Binding-site contacts:
Ligand atom O2B contacts residue THR40 of chain 1.A at 3.1 Å (h-bond).
Ligand atom O6 contacts residue SER169 of chain 1.A at 3.5 Å (h-bond).
Ligand atom O1B contacts residue LYS39 of chain 1.A at 2.9 Å (salt-bridge).
Ligand atom C6 contacts residue LYS171 of chain 1.A at 3.6 Å.
Ligand atom O1A contacts residue GLY38 of chain 1.A at 3.2 Å.
Ligand atom PG contacts residue MG1 of chain 1.B at 3.2 Å.
Ligand atom O3G contacts residue LYS39 of chain 1.A at 3.0 Å (salt-bridge).
Ligand atom N3B contacts residue GLY36 of chain 1.A at 3.0 Å (h-bond).
Ligand atom PA contacts residue GLY38 of chain 1.A at 3.5 Å.
Ligand atom O6 contacts residue ALA170 of chain 1.A at 3.1 Å (h-bond).
Ligand atom N2 contacts residue LEU143 of chain 1.A at 3.6 Å.
Ligand atom N1 contacts residue ASP142 of chain 1.A at 2.9 Å (salt-bridge).
Ligand atom O6 contacts residue ASN139 of chain 1.A at 3.5 Å (h-bond).
Ligand atom N7 contacts residue ASN139 of chain 1.A at 3.1 Å (h-bond).
Ligand atom N3B contacts residue MG1 of chain 1.B at 3.6 Å.
Ligand atom O3G contacts residue ALA35 of chain 1.A at 3.4 Å.
Ligand atom C8 contacts residue GLY38 of chain 1.A at 3.6 Å.
Ligand atom O3G contacts residue GLY84 of chain 1.A at 2.6 Å (h-bond).
Ligand atom PB contacts residue MG1 of chain 1.B at 3.4 Å.
Ligand atom O6 contacts residue ASP142 of chain 1.A at 3.5 Å (salt-bridge).
Ligand atom O1G contacts residue ALA57 of chain 1.A at 3.4 Å.
Ligand atom O2B contacts residue MG1 of chain 1.B at 2.1 Å.
Ligand atom N2 contacts residue ASP142 of chain 1.A at 2.8 Å (salt-bridge).
Ligand atom PB contacts residue LYS39 of chain 1.A at 3.6 Å.
Ligand atom N1 contacts residue LYS171 of chain 1.A at 3.4 Å.
Ligand atom O2G contacts residue THR58 of chain 1.A at 2.8 Å (h-bond).
Ligand atom O2A contacts residue GLN55 of chain 1.A at 3.5 Å.
Ligand atom O2' contacts residue PHE51 of chain 1.A at 3.3 Å.
Ligand atom O1A contacts residue THR40 of chain 1.A at 3.5 Å (h-bond).
Ligand atom O1A contacts residue CYS41 of chain 1.A at 2.9 Å (h-bond).
Ligand atom O6 contacts residue LYS171 of chain 1.A at 3.2 Å (salt-bridge).
Ligand atom O3A contacts residue GLY38 of chain 1.A at 2.9 Å (h-bond).
Ligand atom C2 contacts residue ASP142 of chain 1.A at 3.6 Å.
Ligand atom O4' contacts residue LYS140 of chain 1.A at 3.0 Å (salt-bridge).
Ligand atom C5' contacts residue GLY36 of chain 1.A at 3.4 Å.
Ligand atom O1B contacts residue GLY38 of chain 1.A at 2.9 Å (h-bond).
Ligand atom O2G contacts residue MG1 of chain 1.B at 2.0 Å.
Ligand atom C6 contacts residue LYS140 of chain 1.A at 3.5 Å.
Ligand atom O6 contacts residue LYS140 of chain 1.A at 3.6 Å.
Ligand atom O1B contacts residue VAL37 of chain 1.A at 3.2 Å (h-bond).

Sequence of chain 1.A:
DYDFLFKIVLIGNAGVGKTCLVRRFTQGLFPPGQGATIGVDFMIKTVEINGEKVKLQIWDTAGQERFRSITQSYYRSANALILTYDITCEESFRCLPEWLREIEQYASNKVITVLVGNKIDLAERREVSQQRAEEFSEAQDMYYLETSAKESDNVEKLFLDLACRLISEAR

This small molecule binds to this protein.
Small molecule (SMILES): Nc1nc2c(ncn2[C@@H]2O[C@H](CO[P](=O)(O)O[P](=O)(O)NP(=O)(O)O)[C@@H](O)[C@H]2O)c(=O)[nH]1